Sequence of chain 1.I:
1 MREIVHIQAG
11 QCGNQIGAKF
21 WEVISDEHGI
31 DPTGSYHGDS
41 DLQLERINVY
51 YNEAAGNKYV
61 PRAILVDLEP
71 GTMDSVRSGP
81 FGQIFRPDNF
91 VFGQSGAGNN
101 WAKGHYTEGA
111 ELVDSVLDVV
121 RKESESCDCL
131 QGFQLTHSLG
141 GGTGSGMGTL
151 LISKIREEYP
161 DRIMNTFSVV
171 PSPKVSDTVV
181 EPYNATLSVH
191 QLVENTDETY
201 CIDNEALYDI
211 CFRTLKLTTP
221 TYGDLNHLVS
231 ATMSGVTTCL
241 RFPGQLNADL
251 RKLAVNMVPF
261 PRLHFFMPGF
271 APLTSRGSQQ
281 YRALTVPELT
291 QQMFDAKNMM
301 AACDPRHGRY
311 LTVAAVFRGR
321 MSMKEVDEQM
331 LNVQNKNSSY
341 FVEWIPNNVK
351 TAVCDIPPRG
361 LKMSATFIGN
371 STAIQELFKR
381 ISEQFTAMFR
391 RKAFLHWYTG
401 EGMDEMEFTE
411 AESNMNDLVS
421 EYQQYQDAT

This small molecule binds to this protein.
Small molecule (SMILES): Nc1nc2c(ncn2[C@@H]2O[C@H](CO[P](=O)(O)O[P](=O)(O)OP(O)(O)=S)[C@@H](O)[C@H]2O)c(=O)[nH]1

Binding-site contacts:
Ligand atom C6 contacts residue ASN226 of chain 1.I at 3.6 Å.
Ligand atom O3G contacts residue THR143 of chain 1.I at 3.3 Å (h-bond).
Ligand atom O2B contacts residue GLY141 of chain 1.I at 3.6 Å.
Ligand atom O2G contacts residue THR143 of chain 1.I at 3.2 Å.
Ligand atom O2B contacts residue GLY144 of chain 1.I at 3.3 Å (h-bond).
Ligand atom O2' contacts residue ASN204 of chain 1.I at 3.4 Å (h-bond).
Ligand atom N1 contacts residue ASN226 of chain 1.I at 2.8 Å (h-bond).
Ligand atom S1G contacts residue ASN99 of chain 1.I at 3.7 Å.
Ligand atom N7 contacts residue CYS12 of chain 1.I at 3.7 Å.
Ligand atom C4' contacts residue SER138 of chain 1.I at 3.7 Å.
Ligand atom O3' contacts residue ASP177 of chain 1.I at 3.4 Å.
Ligand atom C5 contacts residue CYS12 of chain 1.I at 3.8 Å (hydrophobic).
Ligand atom O1B contacts residue GLY10 of chain 1.I at 3.2 Å.
Ligand atom O2' contacts residue ASP177 of chain 1.I at 3.4 Å (salt-bridge).
Ligand atom O3G contacts residue GLY142 of chain 1.I at 2.6 Å (h-bond).
Ligand atom O6 contacts residue ASN226 of chain 1.I at 3.4 Å (h-bond).
Ligand atom C2 contacts residue ASN226 of chain 1.I at 3.6 Å.
Ligand atom C3' contacts residue ASP177 of chain 1.I at 3.6 Å.
Ligand atom O2A contacts residue GLN11 of chain 1.I at 3.0 Å.
Ligand atom O6 contacts residue GLN15 of chain 1.I at 2.8 Å (h-bond).
Ligand atom C8 contacts residue CYS12 of chain 1.I at 3.7 Å (hydrophobic).
Ligand atom N2 contacts residue ASN226 of chain 1.I at 3.5 Å (h-bond).
Ligand atom O4' contacts residue SER138 of chain 1.I at 2.8 Å (h-bond).
Ligand atom O1B contacts residue THR143 of chain 1.I at 3.3 Å.
Ligand atom O2' contacts residue TYR222 of chain 1.I at 3.0 Å (h-bond).
Ligand atom N3 contacts residue ASN204 of chain 1.I at 3.2 Å (h-bond).
Ligand atom O1B contacts residue GLN11 of chain 1.I at 2.9 Å (h-bond).
Ligand atom PB contacts residue THR143 of chain 1.I at 3.7 Å.
Ligand atom O3G contacts residue ASN99 of chain 1.I at 3.6 Å.
Ligand atom O2B contacts residue THR143 of chain 1.I at 3.1 Å (h-bond).
Ligand atom O2B contacts residue GLY142 of chain 1.I at 3.2 Å (h-bond).
Ligand atom O5' contacts residue SER138 of chain 1.I at 3.6 Å.
Ligand atom N9 contacts residue CYS12 of chain 1.I at 3.8 Å.
Ligand atom O3G contacts residue GLY141 of chain 1.I at 3.7 Å.
Ligand atom C2 contacts residue ASN204 of chain 1.I at 3.7 Å.
Ligand atom O2G contacts residue GLU69 of chain 1.I at 3.0 Å (salt-bridge).
Ligand atom C4 contacts residue CYS12 of chain 1.I at 3.9 Å (hydrophobic).
Ligand atom O2A contacts residue CYS12 of chain 1.I at 2.7 Å (h-bond).
Ligand atom N2 contacts residue ASN204 of chain 1.I at 3.0 Å (h-bond).
Ligand atom C2' contacts residue TYR222 of chain 1.I at 3.6 Å (hydrophobic).